Sequence of chain 4.A:
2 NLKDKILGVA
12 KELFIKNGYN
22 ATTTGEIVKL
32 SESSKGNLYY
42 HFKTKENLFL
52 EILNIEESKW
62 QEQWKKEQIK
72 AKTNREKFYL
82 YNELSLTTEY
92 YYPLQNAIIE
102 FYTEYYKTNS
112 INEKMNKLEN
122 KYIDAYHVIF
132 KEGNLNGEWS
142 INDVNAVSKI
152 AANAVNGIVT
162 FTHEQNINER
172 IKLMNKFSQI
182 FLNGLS

Sequence of chain 4.C:
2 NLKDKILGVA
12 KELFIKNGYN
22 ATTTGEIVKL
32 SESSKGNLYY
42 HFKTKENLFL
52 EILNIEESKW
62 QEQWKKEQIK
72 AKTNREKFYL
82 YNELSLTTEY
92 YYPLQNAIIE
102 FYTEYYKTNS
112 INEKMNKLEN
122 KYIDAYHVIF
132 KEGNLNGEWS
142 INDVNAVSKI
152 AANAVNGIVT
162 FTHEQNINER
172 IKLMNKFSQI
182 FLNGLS

A small-molecule ligand and the protein it binds are described below.
Small molecule (SMILES): N=C(N)c1ccc(/N=N/Nc2ccc(C(=N)N)cc2)cc1

Binding-site contacts:
Ligand atom N contacts residue ASN157 of chain 4.C at 3.1 Å (h-bond).
Ligand atom N1' contacts residue ASN157 of chain 4.C at 3.7 Å.
Ligand atom C3' contacts residue GLU120 of chain 4.C at 3.6 Å.
Ligand atom NA' contacts residue PHE162 of chain 4.A at 3.5 Å (h-bond).
Ligand atom C5' contacts residue PHE162 of chain 4.A at 3.6 Å (hydrophobic).
Ligand atom C2 contacts residue PHE162 of chain 4.A at 3.4 Å (hydrophobic).
Ligand atom NB contacts residue ILE100 of chain 4.C at 3.1 Å.
Ligand atom NB' contacts residue ILE124 of chain 4.C at 3.1 Å.
Ligand atom C1 contacts residue ASN157 of chain 4.C at 3.1 Å.
Ligand atom C3' contacts residue ILE124 of chain 4.C at 3.5 Å (hydrophobic).
Ligand atom C3' contacts residue ASN154 of chain 4.C at 3.7 Å.
Ligand atom NA' contacts residue GLN166 of chain 4.A at 3.8 Å.
Ligand atom C5' contacts residue ASN154 of chain 4.C at 3.3 Å.
Ligand atom C3 contacts residue TYR103 of chain 4.C at 3.4 Å (hydrophobic).
Ligand atom NB contacts residue ILE99 of chain 4.C at 3.8 Å.
Ligand atom C4' contacts residue ASN154 of chain 4.C at 3.3 Å.
Ligand atom NB contacts residue TYR103 of chain 4.C at 3.6 Å.
Ligand atom C7 contacts residue ILE100 of chain 4.C at 3.6 Å (hydrophobic).
Ligand atom C6' contacts residue PHE162 of chain 4.A at 4.0 Å (hydrophobic).
Ligand atom C7' contacts residue ASN154 of chain 4.C at 3.5 Å.
Ligand atom C5' contacts residue GLU120 of chain 4.C at 3.2 Å.
Ligand atom C4' contacts residue PHE162 of chain 4.A at 4.0 Å (hydrophobic).
Ligand atom C7' contacts residue ILE124 of chain 4.C at 3.8 Å (hydrophobic).
Ligand atom C2 contacts residue TYR103 of chain 4.C at 3.4 Å (hydrophobic).
Ligand atom C7' contacts residue GLU120 of chain 4.C at 3.8 Å.
Ligand atom C6 contacts residue ASN157 of chain 4.C at 3.4 Å.
Ligand atom C6' contacts residue ASN154 of chain 4.C at 3.7 Å.
Ligand atom NA' contacts residue GLU165 of chain 4.A at 3.8 Å.
Ligand atom C2 contacts residue ASN157 of chain 4.C at 3.7 Å.
Ligand atom NA contacts residue ILE100 of chain 4.C at 3.2 Å.
Ligand atom NA' contacts residue GLU120 of chain 4.C at 2.9 Å (salt-bridge).
Ligand atom C5 contacts residue GLN96 of chain 4.C at 3.9 Å.
Ligand atom NB' contacts residue ASN154 of chain 4.C at 2.8 Å (h-bond).
Ligand atom C2' contacts residue GLU120 of chain 4.C at 3.9 Å.
Ligand atom C7' contacts residue PHE162 of chain 4.A at 3.6 Å (hydrophobic).
Ligand atom NB' contacts residue PHE162 of chain 4.A at 4.1 Å.
Ligand atom C6' contacts residue GLU120 of chain 4.C at 3.4 Å.
Ligand atom N1 contacts residue ASN157 of chain 4.C at 3.0 Å (h-bond).
Ligand atom C4' contacts residue GLU120 of chain 4.C at 3.5 Å.
Ligand atom C3 contacts residue PHE162 of chain 4.A at 3.5 Å (hydrophobic).